Sequence of chain 1.A:
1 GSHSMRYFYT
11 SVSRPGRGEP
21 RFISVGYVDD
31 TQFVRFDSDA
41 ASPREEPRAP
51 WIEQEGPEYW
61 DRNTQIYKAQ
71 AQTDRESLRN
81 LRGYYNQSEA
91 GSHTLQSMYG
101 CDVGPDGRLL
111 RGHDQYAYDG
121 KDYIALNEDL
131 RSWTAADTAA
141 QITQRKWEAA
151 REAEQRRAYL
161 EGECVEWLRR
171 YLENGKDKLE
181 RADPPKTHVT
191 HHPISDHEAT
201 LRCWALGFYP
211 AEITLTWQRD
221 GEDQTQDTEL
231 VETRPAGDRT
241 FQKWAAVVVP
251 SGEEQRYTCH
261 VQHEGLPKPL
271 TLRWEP

A protein and the small-molecule ligand that binds it are described below.
Small molecule (SMILES): CC[C@H](C)[C@H](NC(=O)[C@@H](NC(=O)[C@@H]1CCCN1C(=O)[C@@H](N)CCCN=C(N)N)[C@@H](C)CC)C(=O)N[C@@H](CCCN=C(N)N)C(=O)N1CCC[C@H]1C(=O)N[C@@H](C)C(=O)N[C@H](C(=O)N[C@@H](CC(C)C)C(=O)O)[C@@H](C)O

Binding-site contacts:
Ligand atom CG contacts residue TRP167 of chain 1.A at 3.5 Å (hydrophobic).
Ligand atom CG2 contacts residue LYS146 of chain 1.A at 3.0 Å.
Ligand atom N contacts residue TYR99 of chain 1.A at 3.0 Å (h-bond).
Ligand atom NH2 contacts residue SER97 of chain 1.A at 3.2 Å (h-bond).
Ligand atom C contacts residue LYS146 of chain 1.A at 3.5 Å.
Ligand atom CB contacts residue TYR171 of chain 1.A at 3.5 Å (hydrophobic).
Ligand atom O contacts residue TYR84 of chain 1.A at 3.2 Å (h-bond).
Ligand atom CD2 contacts residue TRP147 of chain 1.A at 3.4 Å (hydrophobic).
Ligand atom O contacts residue THR73 of chain 1.A at 3.5 Å.
Ligand atom OXT contacts residue THR143 of chain 1.A at 2.7 Å (h-bond).
Ligand atom CD contacts residue TRP167 of chain 1.A at 3.1 Å (hydrophobic).
Ligand atom O contacts residue ASN80 of chain 1.A at 2.8 Å (h-bond).
Ligand atom N contacts residue TYR7 of chain 1.A at 3.1 Å (h-bond).
Ligand atom O contacts residue TRP147 of chain 1.A at 2.9 Å (h-bond).
Ligand atom CA contacts residue TYR171 of chain 1.A at 3.4 Å (hydrophobic).
Ligand atom O contacts residue TYR159 of chain 1.A at 2.7 Å (h-bond).
Ligand atom CA contacts residue TYR7 of chain 1.A at 2.8 Å (hydrophobic).
Ligand atom CZ contacts residue SER97 of chain 1.A at 3.4 Å.
Ligand atom OXT contacts residue TYR84 of chain 1.A at 3.0 Å (h-bond).
Ligand atom CD contacts residue ASN63 of chain 1.A at 3.3 Å.
Ligand atom O contacts residue LYS146 of chain 1.A at 3.2 Å (salt-bridge).
Ligand atom NH1 contacts residue TYR99 of chain 1.A at 3.5 Å.
Ligand atom O contacts residue GLN70 of chain 1.A at 3.3 Å (h-bond).
Ligand atom C contacts residue TYR7 of chain 1.A at 3.2 Å (hydrophobic).
Ligand atom CG2 contacts residue TYR99 of chain 1.A at 3.2 Å (hydrophobic).
Ligand atom CG2 contacts residue ASN80 of chain 1.A at 3.2 Å.
Ligand atom NE contacts residue TYR116 of chain 1.A at 3.5 Å (h-bond).
Ligand atom NH2 contacts residue TYR116 of chain 1.A at 3.5 Å.
Ligand atom NH1 contacts residue TYR116 of chain 1.A at 3.0 Å (h-bond).
Ligand atom NE contacts residue ASN63 of chain 1.A at 3.4 Å (h-bond).
Ligand atom CB contacts residue GLU152 of chain 1.A at 3.3 Å.
Ligand atom CA contacts residue TYR99 of chain 1.A at 3.4 Å (hydrophobic).
Ligand atom NH2 contacts residue ASN63 of chain 1.A at 3.4 Å (h-bond).
Ligand atom N contacts residue TYR171 of chain 1.A at 2.9 Å (h-bond).
Ligand atom CZ contacts residue TYR116 of chain 1.A at 3.1 Å (hydrophobic).
Ligand atom O contacts residue LYS146 of chain 1.A at 3.3 Å (salt-bridge).
Ligand atom N contacts residue TYR7 of chain 1.A at 3.4 Å (h-bond).
Ligand atom CD1 contacts residue LEU95 of chain 1.A at 3.5 Å (hydrophobic).
Ligand atom NH1 contacts residue SER97 of chain 1.A at 2.8 Å (h-bond).
Ligand atom N contacts residue SER77 of chain 1.A at 2.9 Å (h-bond).